This protein binds this small molecule.
Small molecule (SMILES): CSc1nc(-c2cccc(NC(=O)c3cc(O)ccc3F)c2)c(-c2ccnc(NC(C)=O)c2)[nH]1

Sequence of chain 1.B:
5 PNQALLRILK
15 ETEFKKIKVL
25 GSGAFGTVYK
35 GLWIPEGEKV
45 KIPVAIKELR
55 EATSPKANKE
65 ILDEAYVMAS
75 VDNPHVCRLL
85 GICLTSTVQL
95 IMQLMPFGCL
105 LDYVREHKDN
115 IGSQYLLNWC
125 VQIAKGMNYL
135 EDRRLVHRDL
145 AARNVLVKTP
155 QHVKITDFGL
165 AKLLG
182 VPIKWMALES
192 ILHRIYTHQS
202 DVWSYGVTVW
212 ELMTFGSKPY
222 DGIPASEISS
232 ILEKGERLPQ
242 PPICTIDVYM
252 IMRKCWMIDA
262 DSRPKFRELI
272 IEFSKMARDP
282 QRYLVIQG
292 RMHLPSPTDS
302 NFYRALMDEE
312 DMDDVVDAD

Binding-site contacts:
Ligand atom N33 contacts residue VAL32 of chain 1.B at 3.4 Å.
Ligand atom C32 contacts residue ARG147 of chain 1.B at 3.2 Å.
Ligand atom N33 contacts residue LYS51 of chain 1.B at 2.9 Å (salt-bridge).
Ligand atom N29 contacts residue LEU150 of chain 1.B at 3.6 Å.
Ligand atom F05 contacts residue ARG82 of chain 1.B at 3.3 Å.
Ligand atom C08 contacts residue ASP161 of chain 1.B at 3.6 Å.
Ligand atom C06 contacts residue CYS81 of chain 1.B at 3.4 Å (hydrophobic).
Ligand atom N11 contacts residue ASP161 of chain 1.B at 3.2 Å (salt-bridge).
Ligand atom O09 contacts residue MET72 of chain 1.B at 3.3 Å (h-bond).
Ligand atom O27 contacts residue GLY102 of chain 1.B at 3.7 Å.
Ligand atom C21 contacts residue GLN97 of chain 1.B at 3.2 Å.
Ligand atom C06 contacts residue PHE162 of chain 1.B at 3.4 Å (hydrophobic).
Ligand atom O09 contacts residue PHE162 of chain 1.B at 3.0 Å (h-bond).
Ligand atom C25 contacts residue MET99 of chain 1.B at 3.2 Å (hydrophobic).
Ligand atom C20 contacts residue LEU150 of chain 1.B at 3.6 Å (hydrophobic).
Ligand atom C07 contacts residue MET72 of chain 1.B at 3.6 Å (hydrophobic).
Ligand atom F05 contacts residue CYS81 of chain 1.B at 3.1 Å.
Ligand atom F05 contacts residue LEU83 of chain 1.B at 3.1 Å.
Ligand atom C21 contacts residue ALA49 of chain 1.B at 3.4 Å (hydrophobic).
Ligand atom C21 contacts residue MET99 of chain 1.B at 3.6 Å (hydrophobic).
Ligand atom C13 contacts residue LYS51 of chain 1.B at 3.6 Å.
Ligand atom C32 contacts residue ASN148 of chain 1.B at 3.2 Å.
Ligand atom C10 contacts residue ASP161 of chain 1.B at 3.6 Å.
Ligand atom O09 contacts residue ASP161 of chain 1.B at 3.5 Å.
Ligand atom C26 contacts residue MET99 of chain 1.B at 3.4 Å (hydrophobic).
Ligand atom C30 contacts residue VAL32 of chain 1.B at 3.6 Å (hydrophobic).
Ligand atom C23 contacts residue MET99 of chain 1.B at 3.3 Å (hydrophobic).
Ligand atom C14 contacts residue ALA49 of chain 1.B at 3.7 Å (hydrophobic).
Ligand atom C07 contacts residue PHE162 of chain 1.B at 3.5 Å (hydrophobic).
Ligand atom C14 contacts residue LYS51 of chain 1.B at 3.5 Å.
Ligand atom O01 contacts residue MET96 of chain 1.B at 3.3 Å (h-bond).
Ligand atom N22 contacts residue MET99 of chain 1.B at 2.9 Å (h-bond).
Ligand atom C26 contacts residue PRO100 of chain 1.B at 3.6 Å (hydrophobic).
Ligand atom N24 contacts residue MET99 of chain 1.B at 2.4 Å (h-bond).
Ligand atom C08 contacts residue MET72 of chain 1.B at 3.6 Å (hydrophobic).
Ligand atom O09 contacts residue LEU164 of chain 1.B at 3.2 Å.
Ligand atom C34 contacts residue LYS51 of chain 1.B at 3.5 Å.
Ligand atom C25 contacts residue GLY102 of chain 1.B at 3.6 Å.
Ligand atom C04 contacts residue CYS81 of chain 1.B at 3.7 Å (hydrophobic).
Ligand atom C26 contacts residue GLY102 of chain 1.B at 3.7 Å.